Binding-site contacts:
Ligand atom N02 contacts residue TRP291 of chain 1.A at 2.7 Å (h-bond).
Ligand atom C08 contacts residue HEM1 of chain 1.C at 3.5 Å.
Ligand atom C17 contacts residue HEM1 of chain 1.C at 3.7 Å.
Ligand atom C03 contacts residue HEM1 of chain 1.C at 3.2 Å.
Ligand atom N02 contacts residue HEM1 of chain 1.C at 3.4 Å.
Ligand atom C07 contacts residue PHE288 of chain 1.A at 3.6 Å (hydrophobic).
Ligand atom C02 contacts residue HEM1 of chain 1.C at 3.6 Å.
Ligand atom C07 contacts residue HEM1 of chain 1.C at 3.3 Å.
Ligand atom C23 contacts residue ARG307 of chain 1.A at 3.5 Å.
Ligand atom C08 contacts residue GLU296 of chain 1.A at 3.6 Å.
Ligand atom C04 contacts residue HEM1 of chain 1.C at 3.7 Å.
Ligand atom F13 contacts residue ASP301 of chain 1.A at 3.4 Å.
Ligand atom C07 contacts residue GLY290 of chain 1.A at 3.7 Å.
Ligand atom C18 contacts residue ARG300 of chain 1.A at 3.6 Å.
Ligand atom N01 contacts residue GLU296 of chain 1.A at 2.8 Å (salt-bridge).
Ligand atom F12 contacts residue GLN182 of chain 1.A at 2.3 Å.
Ligand atom C13 contacts residue TYR292 of chain 1.A at 3.3 Å (hydrophobic).
Ligand atom C06 contacts residue GLU296 of chain 1.A at 3.6 Å.
Ligand atom C02 contacts residue TRP291 of chain 1.A at 3.7 Å (hydrophobic).
Ligand atom N02 contacts residue TYR292 of chain 1.A at 3.8 Å.
Ligand atom C16 contacts residue GLU296 of chain 1.A at 2.9 Å.
Ligand atom C09 contacts residue VAL271 of chain 1.A at 3.7 Å (hydrophobic).
Ligand atom C17 contacts residue GLU296 of chain 1.A at 3.6 Å.
Ligand atom C12 contacts residue TYR292 of chain 1.A at 3.8 Å (hydrophobic).
Ligand atom C21 contacts residue H4B1 of chain 1.D at 3.0 Å.
Ligand atom C11 contacts residue GLU296 of chain 1.A at 3.5 Å.
Ligand atom C22 contacts residue HEM1 of chain 1.C at 3.6 Å.
Ligand atom F13 contacts residue TYR266 of chain 1.A at 3.4 Å.
Ligand atom C24 contacts residue ARG307 of chain 1.A at 3.8 Å.
Ligand atom N02 contacts residue GLU296 of chain 1.A at 2.7 Å (salt-bridge).
Ligand atom C16 contacts residue HEM1 of chain 1.C at 3.2 Å.
Ligand atom F13 contacts residue TYR292 of chain 1.A at 2.4 Å.
Ligand atom C21 contacts residue HEM1 of chain 1.C at 3.3 Å.
Ligand atom C14 contacts residue ASP301 of chain 1.A at 3.6 Å.
Ligand atom C12 contacts residue GLN182 of chain 1.A at 3.4 Å.
Ligand atom F12 contacts residue TYR292 of chain 1.A at 3.7 Å.
Ligand atom C15 contacts residue GLU296 of chain 1.A at 3.3 Å.
Ligand atom C05 contacts residue VAL271 of chain 1.A at 3.7 Å (hydrophobic).
Ligand atom F13 contacts residue GLN182 of chain 1.A at 3.5 Å.
Ligand atom C02 contacts residue GLU296 of chain 1.A at 3.5 Å.

A protein and the small-molecule ligand that binds it are described below.
Small molecule (SMILES): Cc1cc(N)nc(CCc2cc(CC[C@H]3CCN3C)cc(F)c2F)c1

Sequence of chain 1.A:
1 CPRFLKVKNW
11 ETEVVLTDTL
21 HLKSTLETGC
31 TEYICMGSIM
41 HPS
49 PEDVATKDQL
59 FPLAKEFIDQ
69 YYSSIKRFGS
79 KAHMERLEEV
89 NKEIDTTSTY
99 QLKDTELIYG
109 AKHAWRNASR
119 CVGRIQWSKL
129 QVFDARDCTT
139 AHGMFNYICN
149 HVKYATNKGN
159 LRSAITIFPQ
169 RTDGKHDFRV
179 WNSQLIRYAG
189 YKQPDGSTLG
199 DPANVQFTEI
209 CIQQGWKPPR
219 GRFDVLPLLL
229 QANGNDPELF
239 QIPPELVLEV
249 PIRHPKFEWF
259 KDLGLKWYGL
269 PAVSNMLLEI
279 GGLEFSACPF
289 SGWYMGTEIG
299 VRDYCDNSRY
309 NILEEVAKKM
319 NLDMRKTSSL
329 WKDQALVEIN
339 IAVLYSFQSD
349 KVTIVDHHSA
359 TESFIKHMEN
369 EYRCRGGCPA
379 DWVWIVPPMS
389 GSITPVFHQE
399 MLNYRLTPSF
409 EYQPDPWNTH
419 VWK